A small-molecule ligand and the protein it binds are described below.
Small molecule (SMILES): CC(=O)N[C@@H]1[C@@H](O)[C@H](O)[C@@H](CO)O[C@H]1O

Binding-site contacts:
Ligand atom O6 contacts residue LYS207 of chain 1.A at 3.3 Å.
Ligand atom O5 contacts residue ASN204 of chain 1.A at 2.0 Å (h-bond).
Ligand atom C7 contacts residue ASN204 of chain 1.A at 4.0 Å.
Ligand atom C1 contacts residue ASN204 of chain 1.A at 1.4 Å.
Ligand atom C5 contacts residue LYS207 of chain 1.A at 3.9 Å.
Ligand atom O7 contacts residue ASN204 of chain 1.A at 4.5 Å.
Ligand atom C2 contacts residue ASN204 of chain 1.A at 2.3 Å.
Ligand atom C1 contacts residue THR206 of chain 1.A at 4.4 Å.
Ligand atom N2 contacts residue ASN204 of chain 1.A at 3.0 Å (h-bond).
Ligand atom O3 contacts residue ASN204 of chain 1.A at 4.4 Å.
Ligand atom C6 contacts residue ASN204 of chain 1.A at 4.3 Å.
Ligand atom O5 contacts residue LYS207 of chain 1.A at 3.1 Å.
Ligand atom C4 contacts residue ASN204 of chain 1.A at 4.0 Å.
Ligand atom C5 contacts residue ASN204 of chain 1.A at 3.3 Å.
Ligand atom C1 contacts residue LYS207 of chain 1.A at 3.9 Å.
Ligand atom C6 contacts residue LYS207 of chain 1.A at 3.5 Å.
Ligand atom C8 contacts residue THR276 of chain 1.A at 3.8 Å.
Ligand atom C3 contacts residue ASN204 of chain 1.A at 3.6 Å.

Sequence of chain 1.A:
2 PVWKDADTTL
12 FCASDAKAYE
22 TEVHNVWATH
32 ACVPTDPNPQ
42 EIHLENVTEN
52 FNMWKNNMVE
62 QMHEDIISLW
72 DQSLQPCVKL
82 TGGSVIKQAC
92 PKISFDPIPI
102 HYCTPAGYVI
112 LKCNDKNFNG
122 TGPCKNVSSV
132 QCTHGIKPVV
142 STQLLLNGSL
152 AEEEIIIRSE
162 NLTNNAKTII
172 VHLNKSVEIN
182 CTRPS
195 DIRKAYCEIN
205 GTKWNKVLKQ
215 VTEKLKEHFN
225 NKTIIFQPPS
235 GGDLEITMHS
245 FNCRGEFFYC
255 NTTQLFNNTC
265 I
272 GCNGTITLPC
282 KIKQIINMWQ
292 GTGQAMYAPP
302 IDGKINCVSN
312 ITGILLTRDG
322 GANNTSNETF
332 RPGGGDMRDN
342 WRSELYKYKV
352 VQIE